Binding-site contacts:
Ligand atom N2 contacts residue ASN801 of chain 1.C at 2.8 Å (h-bond).
Ligand atom C1 contacts residue ASN801 of chain 1.C at 1.4 Å.
Ligand atom C2 contacts residue ASN801 of chain 1.C at 2.4 Å.
Ligand atom C3 contacts residue ASN801 of chain 1.C at 3.8 Å.
Ligand atom C5 contacts residue ASN801 of chain 1.C at 3.7 Å.
Ligand atom C1 contacts residue SER803 of chain 1.C at 4.2 Å.
Ligand atom C4 contacts residue ASN801 of chain 1.C at 4.2 Å.
Ligand atom C6 contacts residue GLN804 of chain 1.C at 4.0 Å.
Ligand atom O5 contacts residue ASN801 of chain 1.C at 2.4 Å (h-bond).
Ligand atom C7 contacts residue ASN801 of chain 1.C at 4.0 Å.

This small molecule binds to this protein.
Small molecule (SMILES): CC(=O)N[C@H]1[C@H](O[C@H]2[C@H](O)[C@@H](NC(C)=O)CO[C@@H]2CO)O[C@H](CO)[C@@H](O)[C@@H]1O

Sequence of chain 1.C:
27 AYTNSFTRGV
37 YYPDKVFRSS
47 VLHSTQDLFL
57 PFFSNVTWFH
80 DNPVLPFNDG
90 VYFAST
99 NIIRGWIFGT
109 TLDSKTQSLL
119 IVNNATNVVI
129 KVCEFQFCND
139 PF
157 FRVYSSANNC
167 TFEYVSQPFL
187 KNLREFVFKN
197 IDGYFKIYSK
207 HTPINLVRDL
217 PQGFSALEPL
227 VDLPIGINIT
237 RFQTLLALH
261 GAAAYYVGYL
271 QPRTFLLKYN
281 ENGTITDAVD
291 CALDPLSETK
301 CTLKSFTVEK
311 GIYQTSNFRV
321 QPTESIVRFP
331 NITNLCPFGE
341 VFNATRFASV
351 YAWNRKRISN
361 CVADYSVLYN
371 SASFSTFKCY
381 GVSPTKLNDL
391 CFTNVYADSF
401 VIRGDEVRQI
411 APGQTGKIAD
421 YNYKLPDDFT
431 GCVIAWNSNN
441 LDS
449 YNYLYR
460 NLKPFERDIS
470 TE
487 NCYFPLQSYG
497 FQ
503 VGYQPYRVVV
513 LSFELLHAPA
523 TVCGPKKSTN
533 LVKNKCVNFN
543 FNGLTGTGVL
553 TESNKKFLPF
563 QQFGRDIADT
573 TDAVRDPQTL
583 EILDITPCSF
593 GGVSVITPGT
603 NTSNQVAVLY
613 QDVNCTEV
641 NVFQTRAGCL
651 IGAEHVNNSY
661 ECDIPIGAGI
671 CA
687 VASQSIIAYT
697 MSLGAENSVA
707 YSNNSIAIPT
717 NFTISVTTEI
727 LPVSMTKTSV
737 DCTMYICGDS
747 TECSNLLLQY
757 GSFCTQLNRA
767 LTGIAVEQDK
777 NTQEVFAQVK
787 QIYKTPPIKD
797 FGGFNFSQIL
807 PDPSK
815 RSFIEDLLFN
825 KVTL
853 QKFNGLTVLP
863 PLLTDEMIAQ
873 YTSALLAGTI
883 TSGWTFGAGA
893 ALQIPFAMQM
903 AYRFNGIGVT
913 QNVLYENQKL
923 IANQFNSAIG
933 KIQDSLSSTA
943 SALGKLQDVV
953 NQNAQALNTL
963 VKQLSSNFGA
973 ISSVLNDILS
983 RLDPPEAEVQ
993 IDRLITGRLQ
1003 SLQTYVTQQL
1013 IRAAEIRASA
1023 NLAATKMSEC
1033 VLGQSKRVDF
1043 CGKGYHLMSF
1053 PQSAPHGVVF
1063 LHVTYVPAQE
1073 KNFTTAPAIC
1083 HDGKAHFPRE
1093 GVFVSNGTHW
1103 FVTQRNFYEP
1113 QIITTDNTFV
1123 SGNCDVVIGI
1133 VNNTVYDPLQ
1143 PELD